Sequence of chain 5.A:
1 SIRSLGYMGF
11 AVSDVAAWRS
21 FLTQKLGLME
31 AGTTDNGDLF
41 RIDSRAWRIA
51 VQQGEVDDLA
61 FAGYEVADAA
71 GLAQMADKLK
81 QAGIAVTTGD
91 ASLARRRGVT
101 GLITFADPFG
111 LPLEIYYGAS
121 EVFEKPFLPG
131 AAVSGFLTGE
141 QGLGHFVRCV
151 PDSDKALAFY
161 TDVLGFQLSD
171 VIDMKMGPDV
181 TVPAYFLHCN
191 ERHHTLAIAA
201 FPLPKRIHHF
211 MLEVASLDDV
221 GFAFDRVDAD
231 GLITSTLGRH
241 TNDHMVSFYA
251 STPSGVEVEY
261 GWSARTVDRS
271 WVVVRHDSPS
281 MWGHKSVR

Binding-site contacts:
Ligand atom CK3 contacts residue TYR249 of chain 5.A at 3.2 Å (hydrophobic).
Ligand atom OK2 contacts residue FE21 of chain 5.B at 2.0 Å.
Ligand atom CKB contacts residue TBU1 of chain 5.D at 3.3 Å.
Ligand atom CK6 contacts residue PHE186 of chain 5.A at 3.6 Å (hydrophobic).
Ligand atom OK1 contacts residue GLU259 of chain 5.A at 3.2 Å (salt-bridge).
Ligand atom OK2 contacts residue HIS145 of chain 5.A at 4.0 Å.
Ligand atom OK1 contacts residue FE21 of chain 5.B at 2.4 Å.
Ligand atom CK3 contacts residue FE21 of chain 5.B at 2.9 Å.
Ligand atom OK2 contacts residue HIS240 of chain 5.A at 4.0 Å.
Ligand atom CK6 contacts residue ASN242 of chain 5.A at 3.2 Å.
Ligand atom CK5 contacts residue ASN242 of chain 5.A at 3.3 Å.
Ligand atom CK9 contacts residue PHE201 of chain 5.A at 3.8 Å (hydrophobic).
Ligand atom CK5 contacts residue HIS194 of chain 5.A at 3.9 Å.
Ligand atom CK1 contacts residue PRO279 of chain 5.A at 3.9 Å (hydrophobic).
Ligand atom CK4 contacts residue TYR249 of chain 5.A at 3.9 Å (hydrophobic).
Ligand atom CKC contacts residue TBU1 of chain 5.D at 3.8 Å.
Ligand atom OK1 contacts residue HIS145 of chain 5.A at 3.3 Å.
Ligand atom OK1 contacts residue HIS194 of chain 5.A at 3.4 Å.
Ligand atom OK1 contacts residue HIS240 of chain 5.A at 3.4 Å (h-bond).
Ligand atom CK5 contacts residue HIS240 of chain 5.A at 3.3 Å.
Ligand atom CK2 contacts residue TYR249 of chain 5.A at 3.7 Å (hydrophobic).
Ligand atom OK1 contacts residue ASP243 of chain 5.A at 3.6 Å.
Ligand atom CK5 contacts residue PHE186 of chain 5.A at 3.8 Å (hydrophobic).
Ligand atom CK7 contacts residue TYR249 of chain 5.A at 3.8 Å (hydrophobic).
Ligand atom CK4 contacts residue FE21 of chain 5.B at 3.0 Å.
Ligand atom CK4 contacts residue HIS240 of chain 5.A at 3.2 Å.
Ligand atom CK6 contacts residue HIS240 of chain 5.A at 3.3 Å.
Ligand atom OK2 contacts residue GLU259 of chain 5.A at 3.2 Å (salt-bridge).
Ligand atom CK4 contacts residue HIS194 of chain 5.A at 3.9 Å.
Ligand atom CK1 contacts residue HIS240 of chain 5.A at 3.7 Å.
Ligand atom CK9 contacts residue MET174 of chain 5.A at 4.0 Å (hydrophobic).
Ligand atom CK2 contacts residue HIS240 of chain 5.A at 3.6 Å.
Ligand atom CK6 contacts residue ILE172 of chain 5.A at 3.8 Å (hydrophobic).
Ligand atom CK3 contacts residue HIS240 of chain 5.A at 3.5 Å.
Ligand atom OK2 contacts residue TYR249 of chain 5.A at 2.8 Å (h-bond).
Ligand atom CK1 contacts residue PHE186 of chain 5.A at 3.5 Å (hydrophobic).
Ligand atom CKA contacts residue HIS208 of chain 5.A at 4.0 Å.
Ligand atom OK2 contacts residue HIS209 of chain 5.A at 2.7 Å.
Ligand atom CKC contacts residue TYR249 of chain 5.A at 3.2 Å (hydrophobic).
Ligand atom CKA contacts residue MET174 of chain 5.A at 3.8 Å (hydrophobic).

The small molecule below binds the protein below.
Small molecule (SMILES): Oc1cccc(-c2ccccc2)c1O